Sequence of chain 1.F:
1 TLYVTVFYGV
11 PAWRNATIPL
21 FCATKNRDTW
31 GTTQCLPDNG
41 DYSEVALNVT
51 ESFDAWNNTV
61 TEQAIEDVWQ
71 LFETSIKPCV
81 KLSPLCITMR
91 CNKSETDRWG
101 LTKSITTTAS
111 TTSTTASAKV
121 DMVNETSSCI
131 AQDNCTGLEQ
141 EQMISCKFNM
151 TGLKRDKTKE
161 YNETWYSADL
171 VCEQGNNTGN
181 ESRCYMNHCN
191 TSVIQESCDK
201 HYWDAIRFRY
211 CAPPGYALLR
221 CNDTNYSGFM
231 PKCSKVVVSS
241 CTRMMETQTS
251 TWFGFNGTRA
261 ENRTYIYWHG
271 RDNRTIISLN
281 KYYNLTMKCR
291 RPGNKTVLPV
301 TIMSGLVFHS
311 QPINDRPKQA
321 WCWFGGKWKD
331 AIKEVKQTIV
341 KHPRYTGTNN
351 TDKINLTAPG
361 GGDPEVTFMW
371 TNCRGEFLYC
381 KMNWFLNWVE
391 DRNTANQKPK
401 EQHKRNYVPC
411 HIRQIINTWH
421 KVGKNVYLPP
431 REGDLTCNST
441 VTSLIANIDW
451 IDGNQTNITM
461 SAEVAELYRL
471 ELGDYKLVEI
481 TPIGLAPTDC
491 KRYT

Binding-site contacts:
Ligand atom O5 contacts residue ASN124 of chain 1.F at 2.4 Å (h-bond).
Ligand atom O5 contacts residue THR126 of chain 1.F at 3.0 Å (h-bond).
Ligand atom N2 contacts residue ASN124 of chain 1.F at 2.9 Å (h-bond).
Ligand atom C5 contacts residue ASN124 of chain 1.F at 3.6 Å.
Ligand atom C7 contacts residue ASN124 of chain 1.F at 4.1 Å.
Ligand atom C8 contacts residue MET122 of chain 1.F at 3.7 Å (hydrophobic).
Ligand atom C2 contacts residue ASN124 of chain 1.F at 2.5 Å.
Ligand atom O6 contacts residue THR126 of chain 1.F at 2.6 Å (h-bond).
Ligand atom C6 contacts residue THR126 of chain 1.F at 3.3 Å.
Ligand atom C4 contacts residue ASN124 of chain 1.F at 4.3 Å.
Ligand atom C3 contacts residue ASN124 of chain 1.F at 3.8 Å.
Ligand atom C4 contacts residue THR126 of chain 1.F at 3.8 Å.
Ligand atom C1 contacts residue ASN124 of chain 1.F at 1.4 Å.
Ligand atom C5 contacts residue THR126 of chain 1.F at 3.5 Å.
Ligand atom C1 contacts residue THR126 of chain 1.F at 4.0 Å.
Ligand atom C2 contacts residue THR126 of chain 1.F at 4.2 Å.

The protein below binds the small molecule below.
Small molecule (SMILES): CC(=O)N[C@H]1[C@H](O[C@H]2[C@H](O)[C@@H](NC(C)=O)CO[C@@H]2CO)O[C@H](CO)[C@@H](O[C@@H]2O[C@H](CO)[C@@H](O)[C@H](O)[C@@H]2O)[C@@H]1O